The small molecule below binds the protein below.
Small molecule (SMILES): COc1cc(-c2ccc(=O)[nH]n2)ccc1OC(F)F

Sequence of chain 1.L:
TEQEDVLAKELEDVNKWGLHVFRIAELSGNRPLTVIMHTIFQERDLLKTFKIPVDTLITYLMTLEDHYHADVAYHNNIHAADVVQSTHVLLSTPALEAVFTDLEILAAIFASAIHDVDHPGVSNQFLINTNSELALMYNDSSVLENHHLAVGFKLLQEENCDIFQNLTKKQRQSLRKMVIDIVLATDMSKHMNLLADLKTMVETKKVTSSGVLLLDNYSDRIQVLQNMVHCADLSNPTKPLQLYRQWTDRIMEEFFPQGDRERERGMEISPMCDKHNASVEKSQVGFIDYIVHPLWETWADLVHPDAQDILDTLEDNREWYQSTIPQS

Binding-site contacts:
Ligand atom C10 contacts residue GLN284 of chain 1.L at 4.1 Å.
Ligand atom C11 contacts residue PHE287 of chain 1.L at 3.6 Å (hydrophobic).
Ligand atom C11 contacts residue ILE251 of chain 1.L at 3.9 Å (hydrophobic).
Ligand atom C9 contacts residue PHE255 of chain 1.L at 4.2 Å (hydrophobic).
Ligand atom C12 contacts residue ILE251 of chain 1.L at 4.0 Å (hydrophobic).
Ligand atom C19 contacts residue MET272 of chain 1.L at 3.4 Å (hydrophobic).
Ligand atom C14 contacts residue GLN284 of chain 1.L at 3.6 Å.
Ligand atom O15 contacts residue GLN284 of chain 1.L at 3.3 Å (h-bond).
Ligand atom C14 contacts residue ASN236 of chain 1.L at 4.2 Å.
Ligand atom F16 contacts residue TYR244 of chain 1.L at 3.5 Å.
Ligand atom C14 contacts residue TYR244 of chain 1.L at 3.8 Å (hydrophobic).
Ligand atom C2 contacts residue MET188 of chain 1.L at 3.7 Å (hydrophobic).
Ligand atom F17 contacts residue TRP247 of chain 1.L at 3.3 Å.
Ligand atom C14 contacts residue ILE251 of chain 1.L at 4.1 Å (hydrophobic).
Ligand atom F17 contacts residue THR248 of chain 1.L at 3.3 Å.
Ligand atom F17 contacts residue ILE251 of chain 1.L at 3.5 Å.
Ligand atom C8 contacts residue PHE287 of chain 1.L at 3.7 Å (hydrophobic).
Ligand atom O15 contacts residue ILE251 of chain 1.L at 3.8 Å.
Ligand atom F17 contacts residue TYR74 of chain 1.L at 3.9 Å.
Ligand atom O1 contacts residue MET188 of chain 1.L at 3.3 Å.
Ligand atom F16 contacts residue GLN284 of chain 1.L at 4.1 Å.
Ligand atom C13 contacts residue PHE287 of chain 1.L at 3.9 Å (hydrophobic).
Ligand atom C9 contacts residue PHE287 of chain 1.L at 3.7 Å (hydrophobic).
Ligand atom C19 contacts residue GLN284 of chain 1.L at 3.6 Å.
Ligand atom F16 contacts residue ASN236 of chain 1.L at 3.1 Å.
Ligand atom C13 contacts residue ILE251 of chain 1.L at 4.1 Å (hydrophobic).
Ligand atom O18 contacts residue GLN284 of chain 1.L at 3.1 Å (h-bond).
Ligand atom C14 contacts residue THR248 of chain 1.L at 3.6 Å.
Ligand atom N4 contacts residue PHE255 of chain 1.L at 4.0 Å.
Ligand atom F16 contacts residue PRO237 of chain 1.L at 3.6 Å.
Ligand atom O15 contacts residue PHE287 of chain 1.L at 4.0 Å.
Ligand atom C7 contacts residue MET188 of chain 1.L at 3.9 Å (hydrophobic).
Ligand atom O18 contacts residue PHE287 of chain 1.L at 3.6 Å.
Ligand atom C12 contacts residue PHE287 of chain 1.L at 3.9 Å (hydrophobic).
Ligand atom C10 contacts residue PHE287 of chain 1.L at 3.6 Å (hydrophobic).
Ligand atom C12 contacts residue TYR74 of chain 1.L at 4.1 Å (hydrophobic).
Ligand atom C19 contacts residue SER283 of chain 1.L at 4.1 Å.
Ligand atom F17 contacts residue ASN236 of chain 1.L at 3.6 Å.
Ligand atom F16 contacts residue PHE287 of chain 1.L at 4.2 Å.
Ligand atom C19 contacts residue PHE287 of chain 1.L at 3.7 Å (hydrophobic).